A small-molecule ligand and the protein it binds are described below.
Small molecule (SMILES): CC[C@H](C)[C@H](NC(=O)[C@@H](N)CC(=O)O)C(=O)N[C@@H](CC(N)=O)C(=O)N[C@@H](Cc1ccccc1)C(=O)N[C@@H](CO)C(=O)N[C@@H](CO)C(=O)N[C@H](C=O)CC(C)C

Binding-site contacts:
Ligand atom CG contacts residue GLU911 of chain 4.X at 3.5 Å.
Ligand atom CB contacts residue GLU911 of chain 4.X at 3.6 Å.
Ligand atom C contacts residue ARG666 of chain 4.X at 3.7 Å.
Ligand atom N contacts residue GLY873 of chain 4.X at 3.8 Å.
Ligand atom CG contacts residue ASN634 of chain 4.X at 3.9 Å.
Ligand atom OD2 contacts residue GLU911 of chain 4.X at 3.4 Å (salt-bridge).
Ligand atom O contacts residue ASN634 of chain 4.X at 3.0 Å (h-bond).
Ligand atom CB contacts residue PHE913 of chain 4.X at 3.9 Å (hydrophobic).
Ligand atom OG contacts residue ARG46 of chain 4.V at 3.2 Å.
Ligand atom CD1 contacts residue ARG33 of chain 4.V at 3.8 Å.
Ligand atom C contacts residue ASN634 of chain 4.X at 3.8 Å.
Ligand atom CE1 contacts residue ARG46 of chain 4.V at 3.7 Å.
Ligand atom O contacts residue GLY42 of chain 4.V at 3.5 Å.
Ligand atom CG2 contacts residue TYR636 of chain 4.X at 3.8 Å (hydrophobic).
Ligand atom O contacts residue ALA874 of chain 4.X at 3.7 Å.
Ligand atom N contacts residue ARG666 of chain 4.X at 3.4 Å.
Ligand atom N contacts residue ARG666 of chain 4.X at 3.4 Å (salt-bridge).
Ligand atom CB contacts residue ARG666 of chain 4.X at 3.9 Å.
Ligand atom N contacts residue ARG46 of chain 4.V at 3.9 Å.
Ligand atom OD1 contacts residue ASN634 of chain 4.X at 3.2 Å (h-bond).
Ligand atom OD2 contacts residue GLY667 of chain 4.X at 3.7 Å.
Ligand atom O contacts residue ARG46 of chain 4.V at 3.9 Å.
Ligand atom CD1 contacts residue ARG666 of chain 4.X at 3.9 Å.
Ligand atom CB contacts residue ALA874 of chain 4.X at 3.9 Å (hydrophobic).
Ligand atom OD1 contacts residue ARG666 of chain 4.X at 3.7 Å.
Ligand atom O contacts residue ASN43 of chain 4.V at 3.6 Å.
Ligand atom ND2 contacts residue THR49 of chain 4.V at 3.9 Å.
Ligand atom CA contacts residue ARG666 of chain 4.X at 3.6 Å.
Ligand atom N contacts residue SER871 of chain 4.X at 3.6 Å.
Ligand atom CG contacts residue GLY667 of chain 4.X at 3.7 Å.
Ligand atom OG contacts residue PHE45 of chain 4.V at 3.3 Å (h-bond).
Ligand atom CB contacts residue GLY42 of chain 4.V at 3.7 Å.
Ligand atom CD1 contacts residue ARG46 of chain 4.V at 3.9 Å.
Ligand atom OD2 contacts residue PRO864 of chain 4.X at 3.6 Å.
Ligand atom OD1 contacts residue GLY667 of chain 4.X at 3.3 Å (h-bond).
Ligand atom CD1 contacts residue SER21 of chain 4.V at 3.4 Å.
Ligand atom N contacts residue ALA874 of chain 4.X at 3.8 Å.
Ligand atom CD2 contacts residue ALA20 of chain 4.V at 3.8 Å (hydrophobic).
Ligand atom N contacts residue GLY42 of chain 4.V at 3.5 Å (h-bond).
Ligand atom CB contacts residue ASN47 of chain 4.V at 3.7 Å.

Sequence of chain 4.V:
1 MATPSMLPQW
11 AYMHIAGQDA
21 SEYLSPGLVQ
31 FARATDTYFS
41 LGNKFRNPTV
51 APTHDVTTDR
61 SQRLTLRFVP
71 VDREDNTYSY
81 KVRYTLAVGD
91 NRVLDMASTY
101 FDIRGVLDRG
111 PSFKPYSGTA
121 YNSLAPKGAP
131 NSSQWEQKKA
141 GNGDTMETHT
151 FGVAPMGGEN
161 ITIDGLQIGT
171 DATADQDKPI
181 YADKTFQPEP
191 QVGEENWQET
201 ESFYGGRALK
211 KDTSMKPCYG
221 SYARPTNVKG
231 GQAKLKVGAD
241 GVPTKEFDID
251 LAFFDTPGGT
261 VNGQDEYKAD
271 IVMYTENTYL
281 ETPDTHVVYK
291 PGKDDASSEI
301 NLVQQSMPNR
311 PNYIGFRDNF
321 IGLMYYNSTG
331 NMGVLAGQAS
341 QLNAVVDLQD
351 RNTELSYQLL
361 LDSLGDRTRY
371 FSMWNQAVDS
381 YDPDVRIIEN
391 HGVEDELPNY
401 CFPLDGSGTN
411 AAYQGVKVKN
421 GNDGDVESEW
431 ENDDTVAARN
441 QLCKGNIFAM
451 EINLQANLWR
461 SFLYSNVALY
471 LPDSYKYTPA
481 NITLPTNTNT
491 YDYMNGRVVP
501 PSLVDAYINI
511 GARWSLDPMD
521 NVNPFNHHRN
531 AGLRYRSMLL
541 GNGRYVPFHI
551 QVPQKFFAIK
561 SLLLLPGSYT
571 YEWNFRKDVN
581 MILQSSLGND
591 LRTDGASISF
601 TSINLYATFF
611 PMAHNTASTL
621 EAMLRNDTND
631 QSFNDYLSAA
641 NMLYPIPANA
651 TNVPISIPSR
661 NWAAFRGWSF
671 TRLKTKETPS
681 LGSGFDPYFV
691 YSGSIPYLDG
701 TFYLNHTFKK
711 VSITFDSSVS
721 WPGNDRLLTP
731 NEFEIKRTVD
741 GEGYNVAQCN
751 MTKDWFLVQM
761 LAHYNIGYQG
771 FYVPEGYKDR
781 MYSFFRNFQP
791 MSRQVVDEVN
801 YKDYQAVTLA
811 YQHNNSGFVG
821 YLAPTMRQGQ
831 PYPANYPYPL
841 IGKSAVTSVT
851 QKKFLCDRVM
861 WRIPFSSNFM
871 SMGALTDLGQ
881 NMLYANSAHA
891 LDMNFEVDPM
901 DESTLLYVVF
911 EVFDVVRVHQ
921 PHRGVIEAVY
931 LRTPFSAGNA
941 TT

Sequence of chain 4.X:
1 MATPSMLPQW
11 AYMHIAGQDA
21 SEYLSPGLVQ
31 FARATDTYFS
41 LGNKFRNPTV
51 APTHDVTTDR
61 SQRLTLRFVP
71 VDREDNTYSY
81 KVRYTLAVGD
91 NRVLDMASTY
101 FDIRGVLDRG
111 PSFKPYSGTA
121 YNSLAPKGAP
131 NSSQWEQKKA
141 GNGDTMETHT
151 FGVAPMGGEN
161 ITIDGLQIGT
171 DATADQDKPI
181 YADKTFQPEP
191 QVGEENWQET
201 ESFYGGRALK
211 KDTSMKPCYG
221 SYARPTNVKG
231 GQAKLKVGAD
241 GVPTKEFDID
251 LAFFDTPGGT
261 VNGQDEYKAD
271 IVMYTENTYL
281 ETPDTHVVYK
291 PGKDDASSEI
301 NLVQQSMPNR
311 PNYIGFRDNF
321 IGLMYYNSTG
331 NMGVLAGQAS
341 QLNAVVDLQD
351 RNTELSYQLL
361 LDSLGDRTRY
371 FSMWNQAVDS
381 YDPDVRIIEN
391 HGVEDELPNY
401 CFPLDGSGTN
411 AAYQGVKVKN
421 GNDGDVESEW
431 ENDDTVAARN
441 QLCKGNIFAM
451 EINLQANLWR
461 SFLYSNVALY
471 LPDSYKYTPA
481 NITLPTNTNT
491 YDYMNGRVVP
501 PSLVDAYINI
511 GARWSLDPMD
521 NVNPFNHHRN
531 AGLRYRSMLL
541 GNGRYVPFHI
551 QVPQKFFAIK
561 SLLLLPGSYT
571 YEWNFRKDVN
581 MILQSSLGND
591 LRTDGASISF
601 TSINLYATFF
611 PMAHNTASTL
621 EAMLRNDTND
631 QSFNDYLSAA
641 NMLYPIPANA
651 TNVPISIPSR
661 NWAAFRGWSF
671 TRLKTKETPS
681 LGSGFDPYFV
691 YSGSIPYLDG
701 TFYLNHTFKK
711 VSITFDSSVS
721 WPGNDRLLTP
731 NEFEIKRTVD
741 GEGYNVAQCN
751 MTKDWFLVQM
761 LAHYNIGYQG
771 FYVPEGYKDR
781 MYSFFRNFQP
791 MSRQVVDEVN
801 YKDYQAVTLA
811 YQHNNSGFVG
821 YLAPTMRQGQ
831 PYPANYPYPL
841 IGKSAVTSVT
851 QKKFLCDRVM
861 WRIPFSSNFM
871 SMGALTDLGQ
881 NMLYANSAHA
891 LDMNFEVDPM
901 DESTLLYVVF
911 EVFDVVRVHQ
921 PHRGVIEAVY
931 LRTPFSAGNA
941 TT